Binding-site contacts:
Ligand atom N2 contacts residue ASN6 of chain 4.A at 2.9 Å (h-bond).
Ligand atom C1 contacts residue ASN155 of chain 4.A at 3.6 Å.
Ligand atom C3 contacts residue ASN155 of chain 4.A at 4.0 Å.
Ligand atom O7 contacts residue ASN6 of chain 4.A at 2.7 Å (h-bond).
Ligand atom C5 contacts residue ASN155 of chain 4.A at 3.8 Å.
Ligand atom C8 contacts residue GLU3 of chain 4.A at 3.6 Å.
Ligand atom O6 contacts residue VAL229 of chain 4.A at 4.1 Å.
Ligand atom C2 contacts residue ASN6 of chain 4.A at 2.4 Å.
Ligand atom C4 contacts residue ASN6 of chain 4.A at 4.2 Å.
Ligand atom O6 contacts residue ASN155 of chain 4.A at 4.4 Å.
Ligand atom O6 contacts residue GLN154 of chain 4.A at 3.4 Å (h-bond).
Ligand atom O5 contacts residue ASN155 of chain 4.A at 4.0 Å.
Ligand atom C7 contacts residue ASN6 of chain 4.A at 3.1 Å.
Ligand atom C8 contacts residue ASN6 of chain 4.A at 4.4 Å.
Ligand atom O5 contacts residue ASN6 of chain 4.A at 2.4 Å (h-bond).
Ligand atom C1 contacts residue ASN6 of chain 4.A at 1.5 Å.
Ligand atom C3 contacts residue ASN6 of chain 4.A at 3.8 Å.
Ligand atom O5 contacts residue GLN154 of chain 4.A at 4.3 Å.
Ligand atom C2 contacts residue ASN155 of chain 4.A at 4.3 Å.
Ligand atom C4 contacts residue ASN155 of chain 4.A at 4.5 Å.
Ligand atom C5 contacts residue ASN6 of chain 4.A at 3.7 Å.

The small molecule below binds the protein below.
Small molecule (SMILES): CC(=O)N[C@@H]1[C@@H](O)[C@H](O)[C@@H](CO)O[C@H]1O

Sequence of chain 4.A:
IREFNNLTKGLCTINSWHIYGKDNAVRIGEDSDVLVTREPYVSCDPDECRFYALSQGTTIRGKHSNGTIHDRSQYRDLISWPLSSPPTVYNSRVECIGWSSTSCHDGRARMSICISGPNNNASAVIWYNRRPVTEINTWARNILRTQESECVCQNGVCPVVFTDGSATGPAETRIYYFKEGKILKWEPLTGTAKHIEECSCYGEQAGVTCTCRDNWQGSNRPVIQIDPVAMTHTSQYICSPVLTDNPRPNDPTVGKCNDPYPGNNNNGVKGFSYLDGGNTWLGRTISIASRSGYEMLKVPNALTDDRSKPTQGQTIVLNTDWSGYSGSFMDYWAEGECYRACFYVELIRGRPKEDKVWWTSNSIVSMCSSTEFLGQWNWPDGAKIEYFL